Binding-site contacts:
Ligand atom C4 contacts residue ARG92 of chain 1.E at 3.6 Å.
Ligand atom O3' contacts residue ASP38 of chain 1.E at 3.2 Å (salt-bridge).
Ligand atom N6A contacts residue GLN91 of chain 1.E at 3.1 Å (h-bond).
Ligand atom C2M contacts residue VAL206 of chain 1.F at 3.3 Å (hydrophobic).
Ligand atom C6B contacts residue MET39 of chain 1.E at 3.5 Å (hydrophobic).
Ligand atom O2M contacts residue ASP38 of chain 1.E at 3.9 Å.
Ligand atom C4B contacts residue ASP38 of chain 1.E at 3.8 Å.
Ligand atom N1A contacts residue ALA90 of chain 1.E at 3.3 Å.
Ligand atom O2M contacts residue SER40 of chain 1.E at 3.1 Å.
Ligand atom N2' contacts residue ASP38 of chain 1.E at 3.1 Å (salt-bridge).
Ligand atom C2 contacts residue MET39 of chain 1.E at 3.7 Å (hydrophobic).
Ligand atom N1A contacts residue ASN8 of chain 1.E at 3.8 Å.
Ligand atom C2A contacts residue VAL37 of chain 1.E at 3.8 Å (hydrophobic).
Ligand atom N3A contacts residue ASP38 of chain 1.E at 3.9 Å.
Ligand atom N7A contacts residue LEU113 of chain 1.E at 3.5 Å.
Ligand atom N3A contacts residue THR111 of chain 1.E at 3.4 Å.
Ligand atom O4' contacts residue GLY9 of chain 1.E at 3.6 Å.
Ligand atom N3A contacts residue GLY9 of chain 1.E at 3.5 Å.
Ligand atom C11 contacts residue LEU113 of chain 1.E at 3.7 Å (hydrophobic).
Ligand atom C4A contacts residue THR111 of chain 1.E at 3.7 Å.
Ligand atom C10 contacts residue ARG92 of chain 1.E at 3.6 Å.
Ligand atom C2 contacts residue GLN91 of chain 1.E at 3.5 Å.
Ligand atom C5B contacts residue ASP38 of chain 1.E at 3.0 Å.
Ligand atom O3' contacts residue GLY11 of chain 1.E at 3.1 Å.
Ligand atom C5' contacts residue THR111 of chain 1.E at 3.3 Å.
Ligand atom C7B contacts residue ASP38 of chain 1.E at 3.8 Å.
Ligand atom C2A contacts residue THR111 of chain 1.E at 3.5 Å.
Ligand atom C5B contacts residue MET39 of chain 1.E at 3.8 Å (hydrophobic).
Ligand atom C5 contacts residue ARG92 of chain 1.E at 3.2 Å.
Ligand atom O3' contacts residue PHE10 of chain 1.E at 3.8 Å.
Ligand atom C2M contacts residue SER40 of chain 1.E at 3.7 Å.
Ligand atom C4B contacts residue VAL206 of chain 1.F at 3.8 Å (hydrophobic).
Ligand atom C3 contacts residue MET39 of chain 1.E at 3.9 Å (hydrophobic).
Ligand atom C6B contacts residue ASP38 of chain 1.E at 3.8 Å.
Ligand atom C1' contacts residue ASP38 of chain 1.E at 3.5 Å.
Ligand atom C7B contacts residue MET39 of chain 1.E at 3.6 Å (hydrophobic).
Ligand atom N3A contacts residue VAL37 of chain 1.E at 3.8 Å.
Ligand atom C2A contacts residue ALA90 of chain 1.E at 3.6 Å (hydrophobic).
Ligand atom C2A contacts residue ASN8 of chain 1.E at 3.5 Å.
Ligand atom C11 contacts residue GLN91 of chain 1.E at 3.7 Å.

Sequence of chain 1.E:
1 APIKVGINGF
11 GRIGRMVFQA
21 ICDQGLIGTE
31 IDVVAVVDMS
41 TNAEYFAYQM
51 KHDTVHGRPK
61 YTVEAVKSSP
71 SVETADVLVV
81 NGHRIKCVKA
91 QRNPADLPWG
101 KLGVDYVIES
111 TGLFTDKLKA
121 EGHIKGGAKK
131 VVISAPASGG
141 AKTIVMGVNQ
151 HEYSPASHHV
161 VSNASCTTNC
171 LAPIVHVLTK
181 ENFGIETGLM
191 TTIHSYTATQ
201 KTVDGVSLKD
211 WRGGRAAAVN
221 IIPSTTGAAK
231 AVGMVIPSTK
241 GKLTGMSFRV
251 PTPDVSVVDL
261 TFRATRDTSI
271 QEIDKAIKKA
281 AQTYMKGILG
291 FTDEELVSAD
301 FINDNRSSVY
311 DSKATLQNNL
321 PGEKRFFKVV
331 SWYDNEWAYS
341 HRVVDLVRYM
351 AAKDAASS

Sequence of chain 1.F:
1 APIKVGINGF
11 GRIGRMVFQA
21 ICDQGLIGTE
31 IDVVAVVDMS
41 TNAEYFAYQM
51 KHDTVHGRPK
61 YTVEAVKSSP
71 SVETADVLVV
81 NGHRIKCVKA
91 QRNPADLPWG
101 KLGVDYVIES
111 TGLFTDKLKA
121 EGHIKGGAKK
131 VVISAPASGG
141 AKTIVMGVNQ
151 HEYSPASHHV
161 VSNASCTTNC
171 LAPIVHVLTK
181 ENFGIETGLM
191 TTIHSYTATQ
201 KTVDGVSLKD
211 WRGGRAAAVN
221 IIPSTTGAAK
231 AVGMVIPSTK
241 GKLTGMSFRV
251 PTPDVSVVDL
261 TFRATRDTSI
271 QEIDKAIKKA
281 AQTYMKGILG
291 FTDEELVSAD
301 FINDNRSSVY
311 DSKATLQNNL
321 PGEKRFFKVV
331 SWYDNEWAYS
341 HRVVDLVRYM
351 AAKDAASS

A protein and the small-molecule ligand that binds it are described below.
Small molecule (SMILES): COc1cc(OC)cc(C(=O)N[C@@H]2[C@H](O)[C@@H](CO)O[C@H]2n2cnc3c(NCc4cccc5ccccc45)ncnc32)c1